The small molecule below binds the protein below.
Small molecule (SMILES): Nc1nc2c(ncn2[C@@H]2O[C@H](CO[P](=O)(O)O[P](=O)(O)NP(=O)(O)O)[C@@H](O)[C@H]2O)c(=O)[nH]1

Binding-site contacts:
Ligand atom N3B contacts residue MG1 of chain 1.J at 3.3 Å.
Ligand atom N2 contacts residue LEU121 of chain 1.C at 3.5 Å.
Ligand atom C2 contacts residue ASP120 of chain 1.C at 3.5 Å.
Ligand atom O2' contacts residue ASP31 of chain 1.C at 2.9 Å (salt-bridge).
Ligand atom O2G contacts residue LYS17 of chain 1.C at 2.6 Å (salt-bridge).
Ligand atom O6 contacts residue LYS118 of chain 1.C at 3.3 Å.
Ligand atom O1B contacts residue MG1 of chain 1.J at 1.9 Å.
Ligand atom O6 contacts residue LYS148 of chain 1.C at 3.3 Å (salt-bridge).
Ligand atom N2 contacts residue LYS148 of chain 1.C at 3.5 Å.
Ligand atom O3A contacts residue GLY16 of chain 1.C at 3.0 Å (h-bond).
Ligand atom N1 contacts residue ASP120 of chain 1.C at 2.8 Å (salt-bridge).
Ligand atom O1G contacts residue MG1 of chain 1.J at 1.9 Å.
Ligand atom O4' contacts residue LYS118 of chain 1.C at 3.2 Å (salt-bridge).
Ligand atom O1A contacts residue GLY16 of chain 1.C at 3.4 Å.
Ligand atom O1B contacts residue SER18 of chain 1.C at 2.9 Å (h-bond).
Ligand atom PB contacts residue MG1 of chain 1.J at 3.1 Å.
Ligand atom PG contacts residue MG1 of chain 1.J at 3.1 Å.
Ligand atom O1A contacts residue ALA19 of chain 1.C at 2.8 Å (h-bond).
Ligand atom O2B contacts residue VAL15 of chain 1.C at 3.3 Å (h-bond).
Ligand atom O2B contacts residue GLY16 of chain 1.C at 3.0 Å (h-bond).
Ligand atom O3G contacts residue ASP13 of chain 1.C at 3.2 Å (salt-bridge).
Ligand atom O3' contacts residue ASP31 of chain 1.C at 2.9 Å (salt-bridge).
Ligand atom C6 contacts residue LYS118 of chain 1.C at 3.4 Å.
Ligand atom PB contacts residue LYS17 of chain 1.C at 3.6 Å.
Ligand atom N7 contacts residue ASN117 of chain 1.C at 3.1 Å (h-bond).
Ligand atom N2 contacts residue ASP120 of chain 1.C at 2.8 Å (salt-bridge).
Ligand atom PG contacts residue PRO35 of chain 1.C at 3.4 Å.
Ligand atom O1G contacts residue PRO35 of chain 1.C at 3.0 Å (h-bond).
Ligand atom O2B contacts residue LYS17 of chain 1.C at 2.6 Å (salt-bridge).
Ligand atom O2G contacts residue 05I1 of chain 1.K at 3.5 Å.
Ligand atom O6 contacts residue ALA147 of chain 1.C at 2.7 Å (h-bond).
Ligand atom N3B contacts residue GLY14 of chain 1.C at 3.0 Å (h-bond).
Ligand atom O6 contacts residue ASN117 of chain 1.C at 3.3 Å (h-bond).
Ligand atom O1B contacts residue LYS17 of chain 1.C at 3.5 Å (salt-bridge).
Ligand atom O6 contacts residue ASP120 of chain 1.C at 3.5 Å (salt-bridge).
Ligand atom O2' contacts residue VAL30 of chain 1.C at 3.4 Å (h-bond).
Ligand atom O1A contacts residue SER18 of chain 1.C at 3.3 Å (h-bond).
Ligand atom O6 contacts residue SER146 of chain 1.C at 3.3 Å.
Ligand atom C5 contacts residue LYS118 of chain 1.C at 3.5 Å.
Ligand atom O3G contacts residue PRO35 of chain 1.C at 2.7 Å (h-bond).

Sequence of chain 1.C:
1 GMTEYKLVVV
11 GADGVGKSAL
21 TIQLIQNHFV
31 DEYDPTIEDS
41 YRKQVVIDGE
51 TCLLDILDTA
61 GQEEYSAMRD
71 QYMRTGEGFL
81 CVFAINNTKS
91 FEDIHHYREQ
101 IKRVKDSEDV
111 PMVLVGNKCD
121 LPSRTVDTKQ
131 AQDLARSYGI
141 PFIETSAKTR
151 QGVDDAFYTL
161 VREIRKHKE